Sequence of chain 1.B:
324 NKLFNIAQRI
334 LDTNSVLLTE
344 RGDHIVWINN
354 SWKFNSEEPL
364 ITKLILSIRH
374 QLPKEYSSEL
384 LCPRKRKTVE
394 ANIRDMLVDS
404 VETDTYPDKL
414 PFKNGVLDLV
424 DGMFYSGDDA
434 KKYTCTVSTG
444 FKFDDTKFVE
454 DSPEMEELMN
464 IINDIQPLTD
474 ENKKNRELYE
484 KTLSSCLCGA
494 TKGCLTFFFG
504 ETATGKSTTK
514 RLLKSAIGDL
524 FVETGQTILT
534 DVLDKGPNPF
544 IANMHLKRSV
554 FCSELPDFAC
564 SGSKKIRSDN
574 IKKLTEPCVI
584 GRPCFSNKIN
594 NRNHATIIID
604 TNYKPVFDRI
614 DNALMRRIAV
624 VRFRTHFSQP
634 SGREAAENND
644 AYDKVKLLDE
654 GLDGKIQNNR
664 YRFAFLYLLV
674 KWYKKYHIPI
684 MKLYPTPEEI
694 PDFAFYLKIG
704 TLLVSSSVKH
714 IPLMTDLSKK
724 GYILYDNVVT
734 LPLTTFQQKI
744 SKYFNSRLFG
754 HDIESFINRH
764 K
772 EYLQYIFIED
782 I

Binding-site contacts:
Ligand atom O3' contacts residue PHE588 of chain 1.B at 3.9 Å.
Ligand atom P contacts residue ARG585 of chain 1.C at 3.7 Å.
Ligand atom C1' contacts residue PHE588 of chain 1.C at 3.6 Å (hydrophobic).
Ligand atom C4' contacts residue PHE588 of chain 1.A at 3.6 Å (hydrophobic).
Ligand atom C2 contacts residue PHE588 of chain 1.D at 3.9 Å (hydrophobic).
Ligand atom P contacts residue PRO540 of chain 1.D at 3.7 Å.
Ligand atom OP2 contacts residue ARG585 of chain 1.B at 3.4 Å (salt-bridge).
Ligand atom P contacts residue PRO540 of chain 1.C at 3.7 Å.
Ligand atom O3' contacts residue CYS587 of chain 1.A at 3.9 Å.
Ligand atom O5' contacts residue PRO540 of chain 1.B at 3.6 Å.
Ligand atom O5' contacts residue PRO540 of chain 1.D at 3.3 Å.
Ligand atom C5' contacts residue PHE588 of chain 1.C at 3.6 Å (hydrophobic).
Ligand atom OP1 contacts residue PHE588 of chain 1.B at 3.4 Å (h-bond).
Ligand atom O2 contacts residue PHE588 of chain 1.D at 3.0 Å.
Ligand atom O2 contacts residue PHE588 of chain 1.C at 3.2 Å.
Ligand atom C5' contacts residue PHE588 of chain 1.D at 3.7 Å (hydrophobic).
Ligand atom OP1 contacts residue PRO540 of chain 1.D at 3.1 Å.
Ligand atom OP1 contacts residue PRO540 of chain 1.B at 3.5 Å.
Ligand atom C5' contacts residue PHE588 of chain 1.B at 3.5 Å (hydrophobic).
Ligand atom OP1 contacts residue ARG585 of chain 1.B at 2.9 Å (salt-bridge).
Ligand atom C4' contacts residue PHE588 of chain 1.B at 3.7 Å (hydrophobic).
Ligand atom OP1 contacts residue PHE588 of chain 1.C at 3.3 Å (h-bond).
Ligand atom O5' contacts residue PRO540 of chain 1.C at 3.5 Å.
Ligand atom C1' contacts residue PHE588 of chain 1.B at 3.9 Å (hydrophobic).
Ligand atom P contacts residue ARG585 of chain 1.D at 3.7 Å.
Ligand atom OP1 contacts residue ARG585 of chain 1.D at 2.6 Å (salt-bridge).
Ligand atom OP1 contacts residue ARG585 of chain 1.C at 2.8 Å (salt-bridge).
Ligand atom OP1 contacts residue PRO540 of chain 1.C at 3.2 Å.
Ligand atom P contacts residue ARG585 of chain 1.B at 3.9 Å.
Ligand atom C5' contacts residue PHE588 of chain 1.A at 3.5 Å (hydrophobic).
Ligand atom OP1 contacts residue ARG585 of chain 1.A at 2.9 Å (salt-bridge).
Ligand atom OP2 contacts residue ARG585 of chain 1.C at 3.2 Å (salt-bridge).
Ligand atom C5' contacts residue PRO540 of chain 1.D at 3.7 Å (hydrophobic).
Ligand atom O4' contacts residue PHE588 of chain 1.C at 3.6 Å.
Ligand atom C4' contacts residue PHE588 of chain 1.C at 3.7 Å (hydrophobic).
Ligand atom O3' contacts residue PHE588 of chain 1.C at 3.9 Å.
Ligand atom O3' contacts residue PHE588 of chain 1.A at 3.9 Å.
Ligand atom O2 contacts residue PHE588 of chain 1.B at 3.5 Å.
Ligand atom OP1 contacts residue PHE588 of chain 1.A at 3.0 Å (h-bond).
Ligand atom P contacts residue ARG585 of chain 1.A at 3.9 Å.

A small-molecule ligand and the protein it binds are described below.
Small molecule (SMILES): Cc1cn([C@H]2C[C@H](O[P](=O)(O)OC[C@H]3O[C@@H](n4cc(C)c(=O)[nH]c4=O)C[C@@H]3O[P](=O)(O)OC[C@H]3O[C@@H](n4cc(C)c(=O)[nH]c4=O)C[C@@H]3O)[C@@H](CO[P](=O)(O)O[C@H]3C[C@H](n4cc(C)c(=O)[nH]c4=O)O[C@@H]3CO[P](=O)(O)O[C@H]3C[C@H](n4cc(C)c(=O)[nH]c4=O)O[C@@H]3CO[P](=O)(O)O[C@H]3C[C@H](n4cc(C)c(=O)[nH]c4=O)O[C@@H]3COP(=O)=O)O2)c(=O)[nH]c1=O

Sequence of chain 1.D:
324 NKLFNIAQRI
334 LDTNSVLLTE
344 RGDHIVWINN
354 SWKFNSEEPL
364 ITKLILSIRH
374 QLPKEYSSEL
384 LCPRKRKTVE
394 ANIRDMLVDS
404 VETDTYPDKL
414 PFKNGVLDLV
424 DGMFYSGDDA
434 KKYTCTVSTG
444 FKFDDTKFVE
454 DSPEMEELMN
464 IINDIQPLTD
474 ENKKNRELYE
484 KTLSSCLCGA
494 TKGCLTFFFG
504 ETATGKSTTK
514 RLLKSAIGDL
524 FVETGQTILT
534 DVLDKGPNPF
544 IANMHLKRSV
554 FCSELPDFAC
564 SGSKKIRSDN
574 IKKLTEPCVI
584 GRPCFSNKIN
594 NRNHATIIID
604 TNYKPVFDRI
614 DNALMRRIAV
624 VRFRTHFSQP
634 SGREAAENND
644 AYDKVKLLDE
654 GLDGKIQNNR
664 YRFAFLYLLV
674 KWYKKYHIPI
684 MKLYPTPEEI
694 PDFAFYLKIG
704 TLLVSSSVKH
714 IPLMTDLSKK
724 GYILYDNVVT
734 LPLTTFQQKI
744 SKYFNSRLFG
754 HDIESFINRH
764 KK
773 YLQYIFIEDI

Sequence of chain 1.C:
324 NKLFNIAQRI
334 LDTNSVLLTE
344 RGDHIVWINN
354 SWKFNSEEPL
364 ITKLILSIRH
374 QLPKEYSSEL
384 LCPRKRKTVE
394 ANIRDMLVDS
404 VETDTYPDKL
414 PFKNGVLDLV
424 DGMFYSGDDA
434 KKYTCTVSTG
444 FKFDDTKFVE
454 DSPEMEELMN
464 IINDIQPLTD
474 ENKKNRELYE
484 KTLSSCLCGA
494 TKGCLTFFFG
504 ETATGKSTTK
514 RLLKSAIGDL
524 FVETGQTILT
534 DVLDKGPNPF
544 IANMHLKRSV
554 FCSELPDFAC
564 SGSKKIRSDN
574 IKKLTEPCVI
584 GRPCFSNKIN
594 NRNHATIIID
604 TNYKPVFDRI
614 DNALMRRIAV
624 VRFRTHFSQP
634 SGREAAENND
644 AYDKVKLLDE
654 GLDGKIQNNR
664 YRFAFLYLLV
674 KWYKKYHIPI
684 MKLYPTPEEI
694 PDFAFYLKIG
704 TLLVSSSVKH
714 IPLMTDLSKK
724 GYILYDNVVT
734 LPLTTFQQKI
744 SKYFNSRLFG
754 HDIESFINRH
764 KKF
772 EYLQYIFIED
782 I

Sequence of chain 1.A:
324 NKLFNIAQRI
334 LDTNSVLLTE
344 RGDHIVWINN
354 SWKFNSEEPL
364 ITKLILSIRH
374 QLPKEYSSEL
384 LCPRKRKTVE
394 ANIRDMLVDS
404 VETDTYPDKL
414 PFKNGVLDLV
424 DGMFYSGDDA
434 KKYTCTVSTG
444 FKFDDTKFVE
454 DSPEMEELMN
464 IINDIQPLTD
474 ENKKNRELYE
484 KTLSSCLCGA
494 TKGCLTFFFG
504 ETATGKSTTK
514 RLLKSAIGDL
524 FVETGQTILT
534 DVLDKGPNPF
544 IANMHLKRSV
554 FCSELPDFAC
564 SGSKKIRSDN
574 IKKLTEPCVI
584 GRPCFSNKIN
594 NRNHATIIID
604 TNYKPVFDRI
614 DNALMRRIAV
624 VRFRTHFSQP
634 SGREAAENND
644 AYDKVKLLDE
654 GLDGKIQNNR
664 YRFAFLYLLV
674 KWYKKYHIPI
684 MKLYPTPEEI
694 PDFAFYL